The small molecule below binds the protein below.
Small molecule (SMILES): CC(=O)N[C@@H]1[C@@H](O)[C@H](O)[C@@H](CO)O[C@H]1O

Binding-site contacts:
Ligand atom O7 contacts residue THR236 of chain 1.B at 3.9 Å.
Ligand atom C7 contacts residue THR108 of chain 1.B at 3.6 Å.
Ligand atom O6 contacts residue ARG466 of chain 1.C at 3.7 Å.
Ligand atom N2 contacts residue THR108 of chain 1.B at 4.4 Å.
Ligand atom C1 contacts residue ASN234 of chain 1.B at 1.4 Å.
Ligand atom N2 contacts residue ASN234 of chain 1.B at 2.9 Å (h-bond).
Ligand atom C5 contacts residue ASN234 of chain 1.B at 3.7 Å.
Ligand atom C4 contacts residue ASN234 of chain 1.B at 4.2 Å.
Ligand atom O5 contacts residue ASN234 of chain 1.B at 2.4 Å (h-bond).
Ligand atom C8 contacts residue THR108 of chain 1.B at 3.1 Å.
Ligand atom O7 contacts residue ASN234 of chain 1.B at 3.0 Å.
Ligand atom O7 contacts residue THR108 of chain 1.B at 3.9 Å.
Ligand atom O6 contacts residue GLU465 of chain 1.C at 2.8 Å (salt-bridge).
Ligand atom C7 contacts residue ASN234 of chain 1.B at 3.2 Å.
Ligand atom C8 contacts residue THR236 of chain 1.B at 3.5 Å.
Ligand atom C8 contacts residue ASN234 of chain 1.B at 4.3 Å.
Ligand atom C6 contacts residue GLU465 of chain 1.C at 3.5 Å.
Ligand atom C7 contacts residue THR236 of chain 1.B at 4.2 Å.
Ligand atom C3 contacts residue ASN234 of chain 1.B at 3.8 Å.
Ligand atom O4 contacts residue GLU465 of chain 1.C at 4.3 Å.
Ligand atom C2 contacts residue ASN234 of chain 1.B at 2.5 Å.

Sequence of chain 1.B:
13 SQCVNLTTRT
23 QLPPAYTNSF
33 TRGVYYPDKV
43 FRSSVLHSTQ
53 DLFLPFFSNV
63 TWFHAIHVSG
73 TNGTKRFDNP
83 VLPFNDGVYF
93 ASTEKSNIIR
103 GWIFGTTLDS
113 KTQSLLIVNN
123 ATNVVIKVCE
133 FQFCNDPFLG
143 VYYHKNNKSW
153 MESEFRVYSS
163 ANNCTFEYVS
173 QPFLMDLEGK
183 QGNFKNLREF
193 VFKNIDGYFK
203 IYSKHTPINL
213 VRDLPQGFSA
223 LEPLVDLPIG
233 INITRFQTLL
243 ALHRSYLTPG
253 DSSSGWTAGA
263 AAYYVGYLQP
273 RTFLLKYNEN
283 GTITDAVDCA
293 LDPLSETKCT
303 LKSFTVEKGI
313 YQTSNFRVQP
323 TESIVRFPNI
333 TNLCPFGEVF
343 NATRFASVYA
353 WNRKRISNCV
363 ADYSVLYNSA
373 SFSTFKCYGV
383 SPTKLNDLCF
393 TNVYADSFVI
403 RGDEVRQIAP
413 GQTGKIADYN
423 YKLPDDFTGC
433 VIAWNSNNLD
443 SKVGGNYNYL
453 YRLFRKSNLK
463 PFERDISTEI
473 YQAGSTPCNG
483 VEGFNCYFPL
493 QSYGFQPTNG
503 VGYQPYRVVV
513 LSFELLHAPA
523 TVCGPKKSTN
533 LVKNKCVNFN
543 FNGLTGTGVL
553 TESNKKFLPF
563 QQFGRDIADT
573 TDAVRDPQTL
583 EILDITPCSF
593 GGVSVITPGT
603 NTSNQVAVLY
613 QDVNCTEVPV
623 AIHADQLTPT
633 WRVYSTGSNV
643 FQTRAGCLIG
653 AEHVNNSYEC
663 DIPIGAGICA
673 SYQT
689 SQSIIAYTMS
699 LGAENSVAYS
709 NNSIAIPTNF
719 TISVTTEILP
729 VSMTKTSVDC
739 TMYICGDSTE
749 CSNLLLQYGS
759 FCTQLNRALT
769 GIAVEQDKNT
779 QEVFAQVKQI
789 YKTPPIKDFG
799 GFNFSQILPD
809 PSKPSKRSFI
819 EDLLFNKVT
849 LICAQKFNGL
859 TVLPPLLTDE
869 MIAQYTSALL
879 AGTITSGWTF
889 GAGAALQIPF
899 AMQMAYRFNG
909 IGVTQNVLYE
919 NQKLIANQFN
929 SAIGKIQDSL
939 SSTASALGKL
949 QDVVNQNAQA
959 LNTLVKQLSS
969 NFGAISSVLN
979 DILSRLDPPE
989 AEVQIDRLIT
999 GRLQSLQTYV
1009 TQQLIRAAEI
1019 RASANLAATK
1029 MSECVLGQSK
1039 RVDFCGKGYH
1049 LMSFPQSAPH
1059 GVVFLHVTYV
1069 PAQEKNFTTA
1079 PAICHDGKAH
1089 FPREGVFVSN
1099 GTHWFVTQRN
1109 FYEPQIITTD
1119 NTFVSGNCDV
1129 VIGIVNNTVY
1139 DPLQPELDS

Sequence of chain 1.C:
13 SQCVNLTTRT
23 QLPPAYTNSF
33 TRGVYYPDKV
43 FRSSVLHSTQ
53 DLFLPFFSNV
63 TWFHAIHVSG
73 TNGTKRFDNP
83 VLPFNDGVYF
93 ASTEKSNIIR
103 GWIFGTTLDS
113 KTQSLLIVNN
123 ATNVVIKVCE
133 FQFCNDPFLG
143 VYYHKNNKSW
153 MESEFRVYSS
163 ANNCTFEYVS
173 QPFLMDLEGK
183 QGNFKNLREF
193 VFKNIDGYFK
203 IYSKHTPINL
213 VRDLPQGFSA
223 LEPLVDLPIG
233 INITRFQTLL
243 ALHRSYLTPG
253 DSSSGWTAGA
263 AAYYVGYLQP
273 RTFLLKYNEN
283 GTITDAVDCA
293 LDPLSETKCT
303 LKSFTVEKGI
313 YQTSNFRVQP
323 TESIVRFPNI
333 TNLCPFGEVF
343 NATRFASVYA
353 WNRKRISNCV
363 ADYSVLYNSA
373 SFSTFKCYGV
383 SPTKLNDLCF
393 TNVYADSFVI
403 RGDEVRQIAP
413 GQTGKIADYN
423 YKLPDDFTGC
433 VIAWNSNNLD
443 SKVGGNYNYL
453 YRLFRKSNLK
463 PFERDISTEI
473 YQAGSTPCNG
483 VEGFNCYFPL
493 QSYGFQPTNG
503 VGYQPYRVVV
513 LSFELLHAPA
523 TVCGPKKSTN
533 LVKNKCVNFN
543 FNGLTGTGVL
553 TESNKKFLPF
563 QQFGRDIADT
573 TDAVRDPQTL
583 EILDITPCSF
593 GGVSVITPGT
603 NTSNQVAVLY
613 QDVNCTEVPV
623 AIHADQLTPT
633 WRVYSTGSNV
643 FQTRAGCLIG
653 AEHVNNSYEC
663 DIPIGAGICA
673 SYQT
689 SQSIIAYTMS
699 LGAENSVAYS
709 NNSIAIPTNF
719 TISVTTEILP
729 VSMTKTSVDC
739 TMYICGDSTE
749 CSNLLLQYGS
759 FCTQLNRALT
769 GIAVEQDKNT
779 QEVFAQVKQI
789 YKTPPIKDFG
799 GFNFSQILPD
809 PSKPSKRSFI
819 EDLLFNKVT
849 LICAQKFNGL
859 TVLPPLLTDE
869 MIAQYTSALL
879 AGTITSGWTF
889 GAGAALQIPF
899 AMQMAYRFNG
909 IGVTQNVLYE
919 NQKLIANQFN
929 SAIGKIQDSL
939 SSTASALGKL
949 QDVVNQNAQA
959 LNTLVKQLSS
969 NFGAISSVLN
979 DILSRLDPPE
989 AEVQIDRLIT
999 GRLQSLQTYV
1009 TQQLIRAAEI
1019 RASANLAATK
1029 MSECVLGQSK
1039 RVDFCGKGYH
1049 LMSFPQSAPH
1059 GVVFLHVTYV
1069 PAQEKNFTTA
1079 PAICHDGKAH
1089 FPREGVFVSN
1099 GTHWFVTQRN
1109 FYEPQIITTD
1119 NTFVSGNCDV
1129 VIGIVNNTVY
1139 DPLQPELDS